Sequence of chain 1.A:
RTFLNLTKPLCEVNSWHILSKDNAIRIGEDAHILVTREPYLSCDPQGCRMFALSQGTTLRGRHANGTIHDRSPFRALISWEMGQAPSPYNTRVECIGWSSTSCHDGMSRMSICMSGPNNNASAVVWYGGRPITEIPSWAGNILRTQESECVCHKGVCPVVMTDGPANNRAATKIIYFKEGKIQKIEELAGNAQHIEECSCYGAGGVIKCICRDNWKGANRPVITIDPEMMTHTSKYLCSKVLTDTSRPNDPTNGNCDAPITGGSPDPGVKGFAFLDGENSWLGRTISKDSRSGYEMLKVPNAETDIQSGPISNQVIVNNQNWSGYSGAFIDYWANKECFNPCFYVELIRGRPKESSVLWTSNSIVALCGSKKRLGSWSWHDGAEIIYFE

Binding-site contacts:
Ligand atom O6 contacts residue SER290 of chain 1.A at 4.3 Å.
Ligand atom O8 contacts residue TRP322 of chain 1.A at 4.0 Å.
Ligand atom C4 contacts residue SER292 of chain 1.A at 4.2 Å.
Ligand atom C6 contacts residue TRP322 of chain 1.A at 4.0 Å (hydrophobic).
Ligand atom C2 contacts residue SER287 of chain 1.A at 3.9 Å.
Ligand atom O1A contacts residue SER287 of chain 1.A at 3.5 Å (h-bond).
Ligand atom N5 contacts residue ASN319 of chain 1.A at 3.3 Å (h-bond).
Ligand atom C11 contacts residue ASN321 of chain 1.A at 3.6 Å.
Ligand atom C11 contacts residue TRP322 of chain 1.A at 3.6 Å (hydrophobic).
Ligand atom C10 contacts residue TRP322 of chain 1.A at 3.9 Å (hydrophobic).
Ligand atom O10 contacts residue TRP322 of chain 1.A at 4.1 Å.
Ligand atom N5 contacts residue TRP322 of chain 1.A at 4.0 Å.
Ligand atom O10 contacts residue GLN320 of chain 1.A at 4.2 Å.
Ligand atom CZ contacts residue GLN320 of chain 1.A at 4.2 Å.
Ligand atom C11 contacts residue GLN320 of chain 1.A at 3.0 Å.
Ligand atom C3 contacts residue ASN319 of chain 1.A at 3.9 Å.
Ligand atom C5 contacts residue ASN319 of chain 1.A at 3.8 Å.
Ligand atom C1 contacts residue SER287 of chain 1.A at 3.2 Å.
Ligand atom C10 contacts residue ASN319 of chain 1.A at 4.0 Å.
Ligand atom O9 contacts residue SER290 of chain 1.A at 4.3 Å.
Ligand atom O1B contacts residue SER287 of chain 1.A at 2.9 Å (h-bond).
Ligand atom C4 contacts residue ASN319 of chain 1.A at 3.1 Å.
Ligand atom C8 contacts residue SER290 of chain 1.A at 3.6 Å.
Ligand atom NE contacts residue ASN319 of chain 1.A at 3.3 Å (h-bond).
Ligand atom C11 contacts residue ASN319 of chain 1.A at 4.2 Å.
Ligand atom O1B contacts residue ASN319 of chain 1.A at 3.7 Å.
Ligand atom C6 contacts residue SER292 of chain 1.A at 3.7 Å.
Ligand atom N5 contacts residue SER292 of chain 1.A at 3.8 Å.
Ligand atom NH2 contacts residue ASN319 of chain 1.A at 3.8 Å.
Ligand atom CZ contacts residue ASN319 of chain 1.A at 3.7 Å.
Ligand atom O8 contacts residue SER290 of chain 1.A at 2.5 Å (h-bond).
Ligand atom C10 contacts residue GLN320 of chain 1.A at 3.8 Å.
Ligand atom O6 contacts residue SER287 of chain 1.A at 3.8 Å.
Ligand atom C9 contacts residue SER290 of chain 1.A at 4.0 Å.
Ligand atom C2 contacts residue ASN319 of chain 1.A at 4.1 Å.
Ligand atom NH1 contacts residue GLN320 of chain 1.A at 3.7 Å.
Ligand atom O1A contacts residue ASP289 of chain 1.A at 3.8 Å.
Ligand atom C5 contacts residue SER292 of chain 1.A at 4.2 Å.
Ligand atom O6 contacts residue SER292 of chain 1.A at 2.9 Å (h-bond).
Ligand atom C2 contacts residue SER292 of chain 1.A at 3.9 Å.

The small molecule below binds the protein below.
Small molecule (SMILES): [H]/N=C(\N)N[C@H]1C=C(C(=O)O)O[C@@H]([C@H](O)[C@H](O)CO)[C@@H]1NC(C)=O